This protein binds this small molecule.
Small molecule (SMILES): O=P(O)(O)O[C@@H]1[C@H](O)[C@H](O)[C@@H](OP(=O)(O)O)[C@H](OP(=O)(O)O)[C@H]1O

Binding-site contacts:
Ligand atom O41 contacts residue ARG266 of chain 1.D at 2.9 Å (salt-bridge).
Ligand atom O12 contacts residue ARG568 of chain 1.D at 4.3 Å.
Ligand atom O41 contacts residue ARG411 of chain 1.D at 4.2 Å.
Ligand atom P5 contacts residue LYS507 of chain 1.D at 3.9 Å.
Ligand atom P5 contacts residue ARG270 of chain 1.D at 3.4 Å.
Ligand atom O6 contacts residue TYR567 of chain 1.D at 4.0 Å.
Ligand atom C1 contacts residue ARG568 of chain 1.D at 4.2 Å.
Ligand atom O43 contacts residue ARG266 of chain 1.D at 2.3 Å (salt-bridge).
Ligand atom C6 contacts residue ARG568 of chain 1.D at 4.0 Å.
Ligand atom O42 contacts residue THR268 of chain 1.D at 2.6 Å (h-bond).
Ligand atom O53 contacts residue TYR567 of chain 1.D at 2.6 Å (h-bond).
Ligand atom O52 contacts residue ARG270 of chain 1.D at 2.4 Å (salt-bridge).
Ligand atom O42 contacts residue ARG266 of chain 1.D at 3.8 Å.
Ligand atom O1 contacts residue ARG568 of chain 1.D at 3.2 Å (salt-bridge).
Ligand atom O6 contacts residue LYS569 of chain 1.D at 4.1 Å.
Ligand atom O3 contacts residue ARG568 of chain 1.D at 4.2 Å.
Ligand atom O42 contacts residue LEU269 of chain 1.D at 2.6 Å (h-bond).
Ligand atom O43 contacts residue ALA276 of chain 1.D at 4.1 Å.
Ligand atom C5 contacts residue ARG270 of chain 1.D at 3.9 Å.
Ligand atom P4 contacts residue ARG270 of chain 1.D at 4.2 Å.
Ligand atom O53 contacts residue LYS507 of chain 1.D at 3.7 Å.
Ligand atom O53 contacts residue ARG270 of chain 1.D at 3.4 Å (salt-bridge).
Ligand atom O4 contacts residue ARG270 of chain 1.D at 3.5 Å (salt-bridge).
Ligand atom P1 contacts residue ARG568 of chain 1.D at 3.5 Å.
Ligand atom P4 contacts residue LEU269 of chain 1.D at 4.0 Å.
Ligand atom P5 contacts residue TYR567 of chain 1.D at 3.5 Å.
Ligand atom P4 contacts residue ARG266 of chain 1.D at 3.1 Å.
Ligand atom P5 contacts residue ARG510 of chain 1.D at 4.2 Å.
Ligand atom O5 contacts residue ARG270 of chain 1.D at 4.2 Å.
Ligand atom O43 contacts residue THR268 of chain 1.D at 3.2 Å (h-bond).
Ligand atom P5 contacts residue LYS569 of chain 1.D at 4.2 Å.
Ligand atom O51 contacts residue ARG510 of chain 1.D at 2.8 Å (salt-bridge).
Ligand atom O51 contacts residue TYR567 of chain 1.D at 3.4 Å (h-bond).
Ligand atom O52 contacts residue LYS507 of chain 1.D at 3.8 Å.
Ligand atom P4 contacts residue THR268 of chain 1.D at 3.5 Å.
Ligand atom O51 contacts residue LYS507 of chain 1.D at 2.9 Å (salt-bridge).
Ligand atom O42 contacts residue ARG270 of chain 1.D at 3.2 Å (salt-bridge).
Ligand atom O11 contacts residue ARG568 of chain 1.D at 2.6 Å (salt-bridge).
Ligand atom O5 contacts residue LYS569 of chain 1.D at 3.7 Å.
Ligand atom O51 contacts residue LYS569 of chain 1.D at 3.5 Å (salt-bridge).

Sequence of chain 1.D:
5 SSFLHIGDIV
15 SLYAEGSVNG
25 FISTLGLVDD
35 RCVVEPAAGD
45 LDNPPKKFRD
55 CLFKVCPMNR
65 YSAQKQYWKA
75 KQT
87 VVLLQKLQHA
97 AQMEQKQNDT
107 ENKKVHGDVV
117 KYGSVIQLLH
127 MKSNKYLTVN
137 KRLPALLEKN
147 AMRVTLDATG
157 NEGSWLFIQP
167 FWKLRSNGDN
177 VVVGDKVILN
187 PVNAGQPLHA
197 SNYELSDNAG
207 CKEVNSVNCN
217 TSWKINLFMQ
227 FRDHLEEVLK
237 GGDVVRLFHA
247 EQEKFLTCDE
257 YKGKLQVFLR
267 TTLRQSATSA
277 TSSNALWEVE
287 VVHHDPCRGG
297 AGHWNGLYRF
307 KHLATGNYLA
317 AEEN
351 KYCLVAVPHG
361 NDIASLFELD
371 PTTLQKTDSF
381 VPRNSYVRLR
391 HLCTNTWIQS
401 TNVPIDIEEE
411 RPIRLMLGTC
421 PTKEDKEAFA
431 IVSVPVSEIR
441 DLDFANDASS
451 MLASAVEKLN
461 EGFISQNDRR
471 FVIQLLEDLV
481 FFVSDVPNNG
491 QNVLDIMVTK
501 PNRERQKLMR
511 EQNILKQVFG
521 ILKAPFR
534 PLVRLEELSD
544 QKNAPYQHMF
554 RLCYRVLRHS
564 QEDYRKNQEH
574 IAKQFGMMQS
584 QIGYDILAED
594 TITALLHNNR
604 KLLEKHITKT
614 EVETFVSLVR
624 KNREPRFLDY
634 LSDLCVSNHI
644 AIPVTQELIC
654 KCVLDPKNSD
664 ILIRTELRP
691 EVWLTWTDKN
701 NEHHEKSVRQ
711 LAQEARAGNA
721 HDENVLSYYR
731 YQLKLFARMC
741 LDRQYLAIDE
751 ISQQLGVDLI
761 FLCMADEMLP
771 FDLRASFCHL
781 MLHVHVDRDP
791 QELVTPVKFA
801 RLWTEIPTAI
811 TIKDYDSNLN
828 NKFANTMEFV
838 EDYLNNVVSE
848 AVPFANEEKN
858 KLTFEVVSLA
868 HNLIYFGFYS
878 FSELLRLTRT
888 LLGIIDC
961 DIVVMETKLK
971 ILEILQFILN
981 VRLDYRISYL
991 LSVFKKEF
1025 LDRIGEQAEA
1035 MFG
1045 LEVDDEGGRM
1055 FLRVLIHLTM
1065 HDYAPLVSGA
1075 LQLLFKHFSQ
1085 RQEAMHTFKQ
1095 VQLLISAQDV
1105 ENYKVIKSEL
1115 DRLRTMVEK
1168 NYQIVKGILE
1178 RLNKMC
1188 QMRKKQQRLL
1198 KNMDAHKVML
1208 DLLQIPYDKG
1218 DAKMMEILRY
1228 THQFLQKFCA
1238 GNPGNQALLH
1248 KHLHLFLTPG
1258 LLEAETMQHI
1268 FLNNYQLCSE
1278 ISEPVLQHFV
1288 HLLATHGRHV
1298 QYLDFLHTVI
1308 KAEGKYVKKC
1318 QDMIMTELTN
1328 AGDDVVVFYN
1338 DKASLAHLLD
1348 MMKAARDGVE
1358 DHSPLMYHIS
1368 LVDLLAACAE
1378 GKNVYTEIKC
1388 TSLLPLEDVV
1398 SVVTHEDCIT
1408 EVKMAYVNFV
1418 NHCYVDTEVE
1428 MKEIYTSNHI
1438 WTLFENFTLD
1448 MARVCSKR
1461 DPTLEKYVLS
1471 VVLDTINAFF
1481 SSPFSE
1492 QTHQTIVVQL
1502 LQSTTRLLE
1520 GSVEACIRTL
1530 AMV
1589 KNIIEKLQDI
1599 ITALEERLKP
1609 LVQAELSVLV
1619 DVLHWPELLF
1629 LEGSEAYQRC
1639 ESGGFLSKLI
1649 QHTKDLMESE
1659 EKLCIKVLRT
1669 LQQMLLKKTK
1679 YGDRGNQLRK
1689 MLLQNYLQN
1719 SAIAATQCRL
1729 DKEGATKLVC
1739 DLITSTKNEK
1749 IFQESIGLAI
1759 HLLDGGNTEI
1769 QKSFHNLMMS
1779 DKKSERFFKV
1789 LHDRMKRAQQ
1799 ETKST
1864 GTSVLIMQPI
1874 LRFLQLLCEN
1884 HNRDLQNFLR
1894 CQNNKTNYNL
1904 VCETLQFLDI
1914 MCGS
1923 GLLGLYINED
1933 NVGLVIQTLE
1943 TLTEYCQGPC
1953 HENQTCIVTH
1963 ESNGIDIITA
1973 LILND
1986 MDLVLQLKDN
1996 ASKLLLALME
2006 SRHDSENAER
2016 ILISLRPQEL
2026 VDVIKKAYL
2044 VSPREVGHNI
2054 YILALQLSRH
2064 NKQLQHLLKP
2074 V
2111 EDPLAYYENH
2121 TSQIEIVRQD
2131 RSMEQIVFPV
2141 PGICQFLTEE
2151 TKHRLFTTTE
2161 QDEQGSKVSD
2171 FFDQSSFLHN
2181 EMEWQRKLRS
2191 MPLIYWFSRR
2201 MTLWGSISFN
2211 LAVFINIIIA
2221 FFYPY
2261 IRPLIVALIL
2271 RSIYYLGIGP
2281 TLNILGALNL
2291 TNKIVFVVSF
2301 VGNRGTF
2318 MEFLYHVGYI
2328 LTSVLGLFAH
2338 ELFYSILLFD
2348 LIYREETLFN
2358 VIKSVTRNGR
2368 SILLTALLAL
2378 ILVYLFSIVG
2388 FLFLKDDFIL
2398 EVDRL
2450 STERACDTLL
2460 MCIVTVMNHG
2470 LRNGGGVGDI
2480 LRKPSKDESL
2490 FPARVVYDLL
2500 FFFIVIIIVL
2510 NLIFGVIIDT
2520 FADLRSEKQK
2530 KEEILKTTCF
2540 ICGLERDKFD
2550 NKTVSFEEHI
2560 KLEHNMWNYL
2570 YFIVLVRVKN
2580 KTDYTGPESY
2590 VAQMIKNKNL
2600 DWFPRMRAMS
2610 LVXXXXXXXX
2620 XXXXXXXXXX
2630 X